Binding-site contacts:
Ligand atom C8 contacts residue ASN133 of chain 1.C at 4.0 Å.
Ligand atom C2 contacts residue ASN133 of chain 1.C at 4.2 Å.
Ligand atom C3 contacts residue ASN134 of chain 1.C at 3.9 Å.
Ligand atom N2 contacts residue ASN133 of chain 1.C at 3.9 Å.
Ligand atom C1 contacts residue ASN134 of chain 1.C at 1.5 Å.
Ligand atom C4 contacts residue ASN134 of chain 1.C at 4.4 Å.
Ligand atom C7 contacts residue ASN133 of chain 1.C at 3.5 Å.
Ligand atom C2 contacts residue ASN134 of chain 1.C at 2.6 Å.
Ligand atom C5 contacts residue ASN134 of chain 1.C at 3.8 Å.
Ligand atom C7 contacts residue ASN134 of chain 1.C at 4.0 Å.
Ligand atom O7 contacts residue ASN133 of chain 1.C at 3.3 Å (h-bond).
Ligand atom O5 contacts residue ASN134 of chain 1.C at 2.5 Å (h-bond).
Ligand atom N2 contacts residue ASN134 of chain 1.C at 2.9 Å (h-bond).
Ligand atom O5 contacts residue GLY320 of chain 1.C at 4.4 Å.
Ligand atom O6 contacts residue GLY320 of chain 1.C at 3.9 Å.

A small-molecule ligand and the protein it binds are described below.
Small molecule (SMILES): CC(=O)N[C@@H]1[C@@H](O)[C@H](O)[C@@H](CO)O[C@H]1O

Sequence of chain 1.C:
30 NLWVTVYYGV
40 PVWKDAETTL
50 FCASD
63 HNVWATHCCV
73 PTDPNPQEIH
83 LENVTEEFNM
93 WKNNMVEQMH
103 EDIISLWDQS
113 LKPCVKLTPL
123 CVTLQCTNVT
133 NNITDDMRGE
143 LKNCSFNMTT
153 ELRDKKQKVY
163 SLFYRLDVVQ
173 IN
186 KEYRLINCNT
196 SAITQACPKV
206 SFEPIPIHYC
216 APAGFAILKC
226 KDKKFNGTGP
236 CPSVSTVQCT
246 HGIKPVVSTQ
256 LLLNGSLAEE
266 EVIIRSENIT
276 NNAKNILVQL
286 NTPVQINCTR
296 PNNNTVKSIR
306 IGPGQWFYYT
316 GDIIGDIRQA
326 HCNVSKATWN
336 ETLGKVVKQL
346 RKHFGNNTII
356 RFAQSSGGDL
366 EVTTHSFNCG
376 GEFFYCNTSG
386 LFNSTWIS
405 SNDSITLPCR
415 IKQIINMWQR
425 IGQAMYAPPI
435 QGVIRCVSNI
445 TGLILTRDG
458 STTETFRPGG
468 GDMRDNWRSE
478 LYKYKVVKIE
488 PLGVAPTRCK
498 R